Sequence of chain 1.C:
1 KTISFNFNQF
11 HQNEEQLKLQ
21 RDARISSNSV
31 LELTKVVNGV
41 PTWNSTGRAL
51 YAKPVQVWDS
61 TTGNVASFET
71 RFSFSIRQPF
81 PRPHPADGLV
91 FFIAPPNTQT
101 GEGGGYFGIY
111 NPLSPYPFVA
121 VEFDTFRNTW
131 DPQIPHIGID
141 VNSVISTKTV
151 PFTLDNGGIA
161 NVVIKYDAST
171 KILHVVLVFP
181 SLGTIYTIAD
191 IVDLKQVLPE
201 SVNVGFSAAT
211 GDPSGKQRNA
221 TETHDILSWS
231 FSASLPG

A small-molecule ligand and the protein it binds are described below.
Small molecule (SMILES): OC[C@H]1O[C@H](O[C@@H]2[C@H](O)[C@@H](O)[C@@H](O)O[C@@H]2CO)[C@H](O)[C@@H](O)[C@H]1O

Binding-site contacts:
Ligand atom C4 contacts residue PHE126 of chain 1.C at 3.8 Å (hydrophobic).
Ligand atom O4 contacts residue THR210 of chain 1.C at 4.2 Å.
Ligand atom C6 contacts residue SER214 of chain 1.C at 3.6 Å.
Ligand atom O4 contacts residue ASP212 of chain 1.C at 2.8 Å (salt-bridge).
Ligand atom O4 contacts residue PHE126 of chain 1.C at 4.2 Å.
Ligand atom O4 contacts residue GLY211 of chain 1.C at 3.4 Å.
Ligand atom O3 contacts residue HIS84 of chain 1.C at 4.1 Å.
Ligand atom C4 contacts residue ASP212 of chain 1.C at 4.1 Å.
Ligand atom O3 contacts residue ASP87 of chain 1.C at 2.3 Å (salt-bridge).
Ligand atom C3 contacts residue ASN128 of chain 1.C at 3.9 Å.
Ligand atom O5 contacts residue GLY215 of chain 1.C at 3.8 Å.
Ligand atom C4 contacts residue GLY215 of chain 1.C at 4.0 Å.
Ligand atom O6 contacts residue ALA220 of chain 1.C at 3.6 Å.
Ligand atom C2 contacts residue ASP212 of chain 1.C at 4.0 Å.
Ligand atom C3 contacts residue GLY105 of chain 1.C at 4.0 Å.
Ligand atom C4 contacts residue ALA86 of chain 1.C at 4.2 Å (hydrophobic).
Ligand atom O4 contacts residue ASP87 of chain 1.C at 2.8 Å (salt-bridge).
Ligand atom O4 contacts residue GLY104 of chain 1.C at 3.9 Å.
Ligand atom C1 contacts residue ASP212 of chain 1.C at 4.2 Å.
Ligand atom C4 contacts residue ASP87 of chain 1.C at 3.3 Å.
Ligand atom C6 contacts residue ALA220 of chain 1.C at 3.5 Å (hydrophobic).
Ligand atom O3 contacts residue GLY215 of chain 1.C at 4.1 Å.
Ligand atom C3 contacts residue ASP87 of chain 1.C at 3.3 Å.
Ligand atom O6 contacts residue GLY215 of chain 1.C at 3.8 Å.
Ligand atom C2 contacts residue PHE126 of chain 1.C at 3.8 Å (hydrophobic).
Ligand atom O6 contacts residue HIS84 of chain 1.C at 3.2 Å (h-bond).
Ligand atom O3 contacts residue PHE126 of chain 1.C at 3.7 Å.
Ligand atom O3 contacts residue GLY104 of chain 1.C at 3.5 Å.
Ligand atom O6 contacts residue SER214 of chain 1.C at 4.3 Å.
Ligand atom C5 contacts residue PHE126 of chain 1.C at 3.7 Å (hydrophobic).
Ligand atom O2 contacts residue PHE126 of chain 1.C at 3.9 Å.
Ligand atom O3 contacts residue GLY105 of chain 1.C at 2.7 Å (h-bond).
Ligand atom O2 contacts residue ASN128 of chain 1.C at 3.5 Å (h-bond).
Ligand atom C6 contacts residue GLY211 of chain 1.C at 3.9 Å.
Ligand atom C3 contacts residue PHE126 of chain 1.C at 3.4 Å (hydrophobic).
Ligand atom C6 contacts residue ASP212 of chain 1.C at 4.1 Å.
Ligand atom C6 contacts residue HIS84 of chain 1.C at 4.0 Å.
Ligand atom O5 contacts residue ASP212 of chain 1.C at 3.8 Å.
Ligand atom O3 contacts residue ASN128 of chain 1.C at 3.5 Å (h-bond).
Ligand atom O6 contacts residue GLN217 of chain 1.C at 4.1 Å.